Binding-site contacts:
Ligand atom CAJ contacts residue LYS52 of chain 1.K at 3.6 Å.
Ligand atom CAY contacts residue PHE56 of chain 1.K at 3.9 Å (hydrophobic).
Ligand atom CAZ contacts residue MG1 of chain 1.UA at 4.2 Å.
Ligand atom CAU contacts residue MG1 of chain 1.UA at 3.2 Å.
Ligand atom CAO contacts residue PHE56 of chain 1.K at 3.8 Å (hydrophobic).
Ligand atom FAF contacts residue ILE78 of chain 1.K at 3.3 Å.
Ligand atom FAD contacts residue ARG81 of chain 1.K at 3.6 Å.
Ligand atom FAG contacts residue MG1 of chain 1.UA at 4.2 Å.
Ligand atom CAZ contacts residue TYR53 of chain 1.K at 4.2 Å (hydrophobic).
Ligand atom FAF contacts residue TYR53 of chain 1.K at 4.1 Å.
Ligand atom FAC contacts residue TYR53 of chain 1.K at 3.2 Å.
Ligand atom FAD contacts residue PHE56 of chain 1.K at 3.2 Å.
Ligand atom CAM contacts residue PHE56 of chain 1.K at 4.0 Å (hydrophobic).
Ligand atom CAT contacts residue MG1 of chain 1.UA at 3.2 Å.
Ligand atom CAX contacts residue PHE56 of chain 1.K at 3.9 Å (hydrophobic).
Ligand atom CAI contacts residue MG1 of chain 1.UA at 2.8 Å.
Ligand atom CAH contacts residue MG1 of chain 1.UA at 2.4 Å.
Ligand atom FAE contacts residue LEU140 of chain 1.K at 3.4 Å.
Ligand atom FAG contacts residue LEU15 of chain 1.K at 3.5 Å.
Ligand atom FAC contacts residue PHE56 of chain 1.K at 3.2 Å.
Ligand atom CAJ contacts residue MG1 of chain 1.UA at 2.7 Å.
Ligand atom NAQ contacts residue LYS52 of chain 1.K at 3.8 Å.
Ligand atom CAM contacts residue GLU55 of chain 1.K at 4.2 Å.
Ligand atom CAH contacts residue LYS52 of chain 1.K at 3.3 Å.
Ligand atom CAH contacts residue ASN49 of chain 1.K at 3.7 Å.
Ligand atom FAE contacts residue TYR53 of chain 1.K at 3.3 Å.
Ligand atom CAM contacts residue LEU59 of chain 1.K at 4.0 Å (hydrophobic).
Ligand atom FAB contacts residue ARG81 of chain 1.K at 4.2 Å.
Ligand atom CAI contacts residue ASN49 of chain 1.K at 3.4 Å.
Ligand atom NAP contacts residue TYR53 of chain 1.K at 4.0 Å.
Ligand atom CAX contacts residue LYS52 of chain 1.K at 4.0 Å.
Ligand atom CAL contacts residue GLU55 of chain 1.K at 4.0 Å.
Ligand atom CAS contacts residue MG1 of chain 1.UA at 4.2 Å.
Ligand atom CAN contacts residue GLU55 of chain 1.K at 3.4 Å.
Ligand atom FAG contacts residue ILE42 of chain 1.K at 3.3 Å.
Ligand atom NAQ contacts residue GLU55 of chain 1.K at 3.1 Å (salt-bridge).
Ligand atom CAK contacts residue PHE56 of chain 1.K at 4.2 Å (hydrophobic).
Ligand atom CAV contacts residue MG1 of chain 1.UA at 3.4 Å.
Ligand atom CAI contacts residue LYS52 of chain 1.K at 4.1 Å.
Ligand atom FAB contacts residue ILE78 of chain 1.K at 4.0 Å.

A small-molecule ligand and the protein it binds are described below.
Small molecule (SMILES): O[C@H](c1cc(C(F)(F)F)nc2c(C(F)(F)F)cccc12)[C@@H]1CCCCN1

Sequence of chain 1.K:
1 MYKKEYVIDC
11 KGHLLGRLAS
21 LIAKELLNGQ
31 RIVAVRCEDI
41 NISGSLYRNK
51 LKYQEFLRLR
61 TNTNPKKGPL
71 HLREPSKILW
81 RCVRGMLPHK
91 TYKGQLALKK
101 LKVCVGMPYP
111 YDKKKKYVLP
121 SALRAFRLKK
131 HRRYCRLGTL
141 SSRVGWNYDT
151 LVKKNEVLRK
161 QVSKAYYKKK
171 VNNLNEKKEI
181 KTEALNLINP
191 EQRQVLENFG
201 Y